Sequence of chain 1.B:
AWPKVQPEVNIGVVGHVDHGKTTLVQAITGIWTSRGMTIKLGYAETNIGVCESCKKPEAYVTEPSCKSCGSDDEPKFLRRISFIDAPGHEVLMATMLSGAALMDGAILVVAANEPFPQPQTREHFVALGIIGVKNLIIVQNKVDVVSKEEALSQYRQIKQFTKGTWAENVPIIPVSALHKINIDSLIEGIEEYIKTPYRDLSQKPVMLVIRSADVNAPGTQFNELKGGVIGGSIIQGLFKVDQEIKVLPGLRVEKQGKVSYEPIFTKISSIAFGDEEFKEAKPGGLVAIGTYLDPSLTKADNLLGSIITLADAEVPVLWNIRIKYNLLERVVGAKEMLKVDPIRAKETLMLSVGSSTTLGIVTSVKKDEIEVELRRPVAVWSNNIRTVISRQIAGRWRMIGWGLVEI

This small molecule binds to this protein.
Small molecule (SMILES): Nc1nc2c(ncn2[C@@H]2O[C@H](CO[P](=O)(O)O[P](=O)(O)CP(=O)(O)O)[C@@H](O)[C@H]2O)c(=O)[nH]1

Binding-site contacts:
Ligand atom N1 contacts residue ASP152 of chain 1.B at 2.8 Å (salt-bridge).
Ligand atom O3A contacts residue GLY21 of chain 1.B at 3.1 Å (h-bond).
Ligand atom C3B contacts residue ASP19 of chain 1.B at 3.4 Å.
Ligand atom O2B contacts residue LYS22 of chain 1.B at 2.5 Å (salt-bridge).
Ligand atom O2B contacts residue HIS20 of chain 1.B at 3.5 Å (h-bond).
Ligand atom O6 contacts residue LYS150 of chain 1.B at 3.4 Å (salt-bridge).
Ligand atom O6 contacts residue ASN149 of chain 1.B at 3.1 Å (h-bond).
Ligand atom C6 contacts residue LEU186 of chain 1.B at 3.5 Å (hydrophobic).
Ligand atom C2 contacts residue ASP152 of chain 1.B at 3.6 Å.
Ligand atom O3A contacts residue ASP19 of chain 1.B at 3.5 Å.
Ligand atom O6 contacts residue ALA185 of chain 1.B at 2.9 Å (h-bond).
Ligand atom O6 contacts residue LEU186 of chain 1.B at 3.2 Å (h-bond).
Ligand atom O2G contacts residue GLY96 of chain 1.B at 3.2 Å (h-bond).
Ligand atom O2G contacts residue ASP19 of chain 1.B at 3.1 Å (salt-bridge).
Ligand atom C6 contacts residue LYS150 of chain 1.B at 3.5 Å.
Ligand atom N2 contacts residue VAL153 of chain 1.B at 3.4 Å.
Ligand atom O5' contacts residue THR24 of chain 1.B at 3.6 Å (h-bond).
Ligand atom O2B contacts residue ASP19 of chain 1.B at 3.5 Å (salt-bridge).
Ligand atom C5 contacts residue LYS150 of chain 1.B at 3.5 Å.
Ligand atom C6 contacts residue ASP152 of chain 1.B at 3.5 Å.
Ligand atom N1 contacts residue LYS150 of chain 1.B at 3.6 Å.
Ligand atom O1A contacts residue THR24 of chain 1.B at 2.5 Å (h-bond).
Ligand atom O1B contacts residue THR23 of chain 1.B at 2.8 Å (h-bond).
Ligand atom O1A contacts residue GLY21 of chain 1.B at 3.2 Å.
Ligand atom O1A contacts residue THR23 of chain 1.B at 3.4 Å (h-bond).
Ligand atom N7 contacts residue ASN149 of chain 1.B at 3.2 Å (h-bond).
Ligand atom O2G contacts residue VAL18 of chain 1.B at 3.1 Å.
Ligand atom C8 contacts residue THR24 of chain 1.B at 3.6 Å.
Ligand atom O6 contacts residue ASP152 of chain 1.B at 3.5 Å (salt-bridge).
Ligand atom PA contacts residue THR24 of chain 1.B at 3.4 Å.
Ligand atom O2G contacts residue LYS22 of chain 1.B at 2.7 Å (salt-bridge).
Ligand atom O6 contacts residue SER184 of chain 1.B at 3.2 Å (h-bond).
Ligand atom N2 contacts residue ASP152 of chain 1.B at 2.9 Å (salt-bridge).
Ligand atom O1B contacts residue LYS22 of chain 1.B at 3.4 Å (salt-bridge).
Ligand atom O1G contacts residue GLY96 of chain 1.B at 3.5 Å (h-bond).
Ligand atom O2B contacts residue GLY21 of chain 1.B at 3.1 Å (h-bond).
Ligand atom PB contacts residue LYS22 of chain 1.B at 3.6 Å.
Ligand atom O4' contacts residue LYS150 of chain 1.B at 3.2 Å (salt-bridge).
Ligand atom O1G contacts residue LYS22 of chain 1.B at 3.4 Å.
Ligand atom C5 contacts residue LEU186 of chain 1.B at 3.5 Å (hydrophobic).